The small molecule below binds the protein below.
Small molecule (SMILES): Nc1ncnc2c1ncn2[C@@H]1O[C@H](CO[P](=O)(O)OP(=O)(O)O)[C@H]2O[V](=O)(O)O[C@H]21

Sequence of chain 1.C:
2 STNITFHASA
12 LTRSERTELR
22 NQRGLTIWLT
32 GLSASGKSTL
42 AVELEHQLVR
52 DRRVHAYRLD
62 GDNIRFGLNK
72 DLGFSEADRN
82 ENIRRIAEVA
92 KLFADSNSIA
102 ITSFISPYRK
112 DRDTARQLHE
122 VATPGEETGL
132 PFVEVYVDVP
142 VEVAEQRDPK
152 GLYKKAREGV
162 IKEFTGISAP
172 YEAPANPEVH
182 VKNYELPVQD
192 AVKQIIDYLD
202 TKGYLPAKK

Binding-site contacts:
Ligand atom O1A contacts residue THR40 of chain 1.C at 2.7 Å (h-bond).
Ligand atom N7 contacts residue ASN184 of chain 1.C at 3.2 Å (h-bond).
Ligand atom N6 contacts residue LEU187 of chain 1.C at 2.7 Å (h-bond).
Ligand atom C6 contacts residue ARG148 of chain 1.C at 3.6 Å.
Ligand atom O1A contacts residue GLY37 of chain 1.C at 3.5 Å.
Ligand atom O1B contacts residue SER36 of chain 1.C at 3.2 Å (h-bond).
Ligand atom O3B contacts residue ALA35 of chain 1.C at 2.9 Å (h-bond).
Ligand atom C6 contacts residue LEU187 of chain 1.C at 3.7 Å (hydrophobic).
Ligand atom PA contacts residue THR40 of chain 1.C at 3.6 Å.
Ligand atom O2B contacts residue LYS38 of chain 1.C at 3.5 Å (salt-bridge).
Ligand atom C8 contacts residue THR40 of chain 1.C at 3.8 Å.
Ligand atom O3A contacts residue GLY37 of chain 1.C at 3.2 Å (h-bond).
Ligand atom N3 contacts residue ARG148 of chain 1.C at 3.5 Å (salt-bridge).
Ligand atom C8 contacts residue GLY37 of chain 1.C at 3.7 Å.
Ligand atom O1B contacts residue LYS38 of chain 1.C at 2.7 Å (salt-bridge).
Ligand atom O3A contacts residue LYS38 of chain 1.C at 3.6 Å (salt-bridge).
Ligand atom C4 contacts residue ARG148 of chain 1.C at 3.6 Å.
Ligand atom N6 contacts residue VAL189 of chain 1.C at 3.7 Å.
Ligand atom O1A contacts residue SER39 of chain 1.C at 3.3 Å (h-bond).
Ligand atom PB contacts residue ALA35 of chain 1.C at 3.6 Å.
Ligand atom O2B contacts residue SER39 of chain 1.C at 2.8 Å (h-bond).
Ligand atom C5 contacts residue VAL189 of chain 1.C at 3.8 Å (hydrophobic).
Ligand atom C5' contacts residue ALA35 of chain 1.C at 3.8 Å (hydrophobic).
Ligand atom O1B contacts residue ALA35 of chain 1.C at 3.5 Å (h-bond).
Ligand atom O5' contacts residue GLY37 of chain 1.C at 3.5 Å.
Ligand atom N6 contacts residue ASN184 of chain 1.C at 2.9 Å (h-bond).
Ligand atom C2' contacts residue THR40 of chain 1.C at 3.5 Å.
Ligand atom N1 contacts residue ARG148 of chain 1.C at 3.5 Å (salt-bridge).
Ligand atom O4' contacts residue ARG148 of chain 1.C at 3.2 Å.
Ligand atom O3A contacts residue ALA35 of chain 1.C at 3.5 Å.
Ligand atom PB contacts residue LYS38 of chain 1.C at 3.5 Å.
Ligand atom C5 contacts residue ARG148 of chain 1.C at 3.7 Å.
Ligand atom O5' contacts residue THR40 of chain 1.C at 3.4 Å (h-bond).
Ligand atom O1B contacts residue LEU33 of chain 1.C at 3.6 Å (h-bond).
Ligand atom PA contacts residue GLY37 of chain 1.C at 3.7 Å.
Ligand atom N7 contacts residue VAL189 of chain 1.C at 3.5 Å.
Ligand atom PB contacts residue GLY37 of chain 1.C at 3.8 Å.
Ligand atom O1B contacts residue GLY37 of chain 1.C at 3.0 Å (h-bond).
Ligand atom O3B contacts residue LYS38 of chain 1.C at 3.7 Å.
Ligand atom C2 contacts residue ARG148 of chain 1.C at 3.4 Å.